Binding-site contacts:
Ligand atom CBD contacts residue SER189 of chain 1.A at 3.5 Å.
Ligand atom PB contacts residue MG1 of chain 1.E at 3.2 Å.
Ligand atom O2' contacts residue LEU46 of chain 1.A at 3.5 Å.
Ligand atom PA contacts residue MG1 of chain 1.D at 3.5 Å.
Ligand atom CBE contacts residue MET118 of chain 1.A at 3.4 Å (hydrophobic).
Ligand atom C6 contacts residue GLY117 of chain 1.A at 3.6 Å.
Ligand atom OBG contacts residue SER189 of chain 1.A at 2.6 Å (h-bond).
Ligand atom O2A contacts residue ASP220 of chain 1.A at 2.9 Å (salt-bridge).
Ligand atom O3' contacts residue GLY142 of chain 1.A at 3.0 Å (h-bond).
Ligand atom O2A contacts residue MG1 of chain 1.D at 2.2 Å.
Ligand atom OBG contacts residue SER192 of chain 1.A at 2.7 Å (h-bond).
Ligand atom N3 contacts residue LEU46 of chain 1.A at 3.4 Å (h-bond).
Ligand atom CBC contacts residue THR174 of chain 1.A at 3.0 Å.
Ligand atom O1B contacts residue ASP218 of chain 1.A at 2.6 Å (salt-bridge).
Ligand atom C1' contacts residue PRO45 of chain 1.A at 3.4 Å (hydrophobic).
Ligand atom C8 contacts residue LYS47 of chain 1.A at 3.5 Å.
Ligand atom PB contacts residue MG1 of chain 1.D at 3.3 Å.
Ligand atom O2A contacts residue ASP143 of chain 1.A at 2.8 Å (salt-bridge).
Ligand atom O6 contacts residue ASP115 of chain 1.A at 3.4 Å (salt-bridge).
Ligand atom N2 contacts residue LEU46 of chain 1.A at 3.4 Å (h-bond).
Ligand atom N2 contacts residue VAL92 of chain 1.A at 2.9 Å (h-bond).
Ligand atom OBF contacts residue GLY173 of chain 1.A at 3.5 Å.
Ligand atom O6 contacts residue GLY117 of chain 1.A at 2.7 Å (h-bond).
Ligand atom O3' contacts residue LEU46 of chain 1.A at 3.4 Å.
Ligand atom O1B contacts residue ASP220 of chain 1.A at 3.0 Å (salt-bridge).
Ligand atom O3' contacts residue PRO45 of chain 1.A at 2.6 Å (h-bond).
Ligand atom OBF contacts residue THR174 of chain 1.A at 3.0 Å (h-bond).
Ligand atom O1B contacts residue MG1 of chain 1.D at 2.1 Å.
Ligand atom OBD contacts residue THR174 of chain 1.A at 2.8 Å (h-bond).
Ligand atom N9 contacts residue LYS47 of chain 1.A at 3.6 Å.
Ligand atom CBD contacts residue THR174 of chain 1.A at 3.0 Å.
Ligand atom CBD contacts residue SER192 of chain 1.A at 3.5 Å.
Ligand atom O1B contacts residue MG1 of chain 1.E at 2.0 Å.
Ligand atom O2B contacts residue MG1 of chain 1.E at 3.5 Å.
Ligand atom O4' contacts residue MET118 of chain 1.A at 3.6 Å.
Ligand atom OBG contacts residue PHE188 of chain 1.A at 3.4 Å.
Ligand atom O2A contacts residue LYS53 of chain 1.A at 3.1 Å (salt-bridge).
Ligand atom O6 contacts residue GLU116 of chain 1.A at 3.0 Å (salt-bridge).
Ligand atom OBD contacts residue ASN175 of chain 1.A at 3.1 Å (h-bond).
Ligand atom O2' contacts residue LYS47 of chain 1.A at 3.1 Å (salt-bridge).

Sequence of chain 1.A:
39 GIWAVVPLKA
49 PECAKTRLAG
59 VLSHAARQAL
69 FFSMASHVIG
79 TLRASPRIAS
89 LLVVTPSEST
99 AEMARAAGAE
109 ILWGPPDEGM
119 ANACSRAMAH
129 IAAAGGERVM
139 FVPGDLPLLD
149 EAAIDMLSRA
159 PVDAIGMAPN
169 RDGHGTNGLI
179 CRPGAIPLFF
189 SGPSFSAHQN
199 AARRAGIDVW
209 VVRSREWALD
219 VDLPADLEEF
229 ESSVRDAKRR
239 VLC

The protein below binds the small molecule below.
Small molecule (SMILES): Nc1nc2c(ncn2[C@@H]2O[C@H](COP(=O)(O)OP(=O)(O)OC[C@@H](O)C(=O)O)[C@@H](O)[C@H]2O)c(=O)[nH]1